Binding-site contacts:
Ligand atom O7 contacts residue ASN243 of chain 1.A at 2.9 Å (h-bond).
Ligand atom C5 contacts residue ASN243 of chain 1.A at 3.7 Å.
Ligand atom C8 contacts residue ASN243 of chain 1.A at 3.8 Å.
Ligand atom C8 contacts residue VAL241 of chain 1.A at 3.7 Å (hydrophobic).
Ligand atom C1 contacts residue TRP149 of chain 1.A at 3.9 Å (hydrophobic).
Ligand atom C2 contacts residue ASN243 of chain 1.A at 2.5 Å.
Ligand atom C5 contacts residue TRP149 of chain 1.A at 3.8 Å (hydrophobic).
Ligand atom O5 contacts residue ASN243 of chain 1.A at 2.4 Å (h-bond).
Ligand atom C3 contacts residue ASN243 of chain 1.A at 3.8 Å.
Ligand atom C7 contacts residue ASN243 of chain 1.A at 3.0 Å.
Ligand atom N2 contacts residue ASN243 of chain 1.A at 2.9 Å (h-bond).
Ligand atom C1 contacts residue ASN243 of chain 1.A at 1.5 Å.
Ligand atom C6 contacts residue TRP149 of chain 1.A at 4.1 Å (hydrophobic).
Ligand atom O5 contacts residue TRP149 of chain 1.A at 4.1 Å.
Ligand atom C4 contacts residue ASN243 of chain 1.A at 4.2 Å.

Sequence of chain 1.A:
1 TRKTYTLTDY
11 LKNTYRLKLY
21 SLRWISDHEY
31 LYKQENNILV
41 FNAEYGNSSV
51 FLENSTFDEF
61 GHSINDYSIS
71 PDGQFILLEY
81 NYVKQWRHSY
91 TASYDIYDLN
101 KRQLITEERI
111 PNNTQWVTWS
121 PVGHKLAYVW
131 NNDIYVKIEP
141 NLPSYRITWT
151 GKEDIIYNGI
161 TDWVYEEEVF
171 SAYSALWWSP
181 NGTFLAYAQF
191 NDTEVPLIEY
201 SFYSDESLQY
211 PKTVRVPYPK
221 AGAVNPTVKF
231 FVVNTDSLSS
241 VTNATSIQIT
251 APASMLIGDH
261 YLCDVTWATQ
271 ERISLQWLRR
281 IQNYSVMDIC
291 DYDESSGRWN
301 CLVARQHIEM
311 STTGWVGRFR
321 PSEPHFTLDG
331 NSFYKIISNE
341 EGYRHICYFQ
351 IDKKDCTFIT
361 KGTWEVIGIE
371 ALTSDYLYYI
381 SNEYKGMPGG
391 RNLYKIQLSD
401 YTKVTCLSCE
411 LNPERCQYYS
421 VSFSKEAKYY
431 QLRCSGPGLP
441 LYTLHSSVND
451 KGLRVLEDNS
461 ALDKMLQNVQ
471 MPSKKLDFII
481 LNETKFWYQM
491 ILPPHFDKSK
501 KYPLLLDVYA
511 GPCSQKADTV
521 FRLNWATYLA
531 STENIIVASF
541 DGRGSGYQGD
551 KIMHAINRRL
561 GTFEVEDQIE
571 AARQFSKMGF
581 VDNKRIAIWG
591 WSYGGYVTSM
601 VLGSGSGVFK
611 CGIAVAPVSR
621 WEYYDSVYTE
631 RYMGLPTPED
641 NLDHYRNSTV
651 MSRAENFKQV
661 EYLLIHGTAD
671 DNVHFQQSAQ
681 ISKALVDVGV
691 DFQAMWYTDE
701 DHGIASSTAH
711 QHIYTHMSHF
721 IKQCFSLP

This protein binds this small molecule.
Small molecule (SMILES): CC(=O)N[C@@H]1[C@@H](O)[C@H](O)[C@@H](CO)O[C@H]1O